Binding-site contacts:
Ligand atom C18 contacts residue TYR20 of chain 1.A at 3.7 Å (hydrophobic).
Ligand atom O29 contacts residue SER288 of chain 1.A at 2.6 Å (h-bond).
Ligand atom C22 contacts residue PHE263 of chain 1.A at 3.4 Å (hydrophobic).
Ligand atom C6 contacts residue ARG101 of chain 1.A at 3.7 Å.
Ligand atom C2 contacts residue ARG101 of chain 1.A at 3.7 Å.
Ligand atom N27 contacts residue TYR258 of chain 1.A at 3.4 Å.
Ligand atom C5 contacts residue ALA242 of chain 1.A at 3.5 Å (hydrophobic).
Ligand atom O29 contacts residue TYR258 of chain 1.A at 3.9 Å.
Ligand atom O33 contacts residue ALA242 of chain 1.A at 3.4 Å.
Ligand atom C18 contacts residue SER288 of chain 1.A at 3.8 Å.
Ligand atom C14 contacts residue TYR20 of chain 1.A at 3.6 Å (hydrophobic).
Ligand atom O29 contacts residue PHE263 of chain 1.A at 3.4 Å.
Ligand atom C3 contacts residue ALA242 of chain 1.A at 3.7 Å (hydrophobic).
Ligand atom C3 contacts residue GLY50 of chain 1.A at 3.8 Å.
Ligand atom C4 contacts residue ARG101 of chain 1.A at 3.6 Å.
Ligand atom C4 contacts residue ALA242 of chain 1.A at 3.9 Å (hydrophobic).
Ligand atom C16 contacts residue SER288 of chain 1.A at 3.6 Å.
Ligand atom C1 contacts residue ARG101 of chain 1.A at 3.5 Å.
Ligand atom O28 contacts residue SER49 of chain 1.A at 3.6 Å.
Ligand atom S35 contacts residue SER241 of chain 1.A at 3.9 Å.
Ligand atom O34 contacts residue SER288 of chain 1.A at 3.9 Å.
Ligand atom O28 contacts residue GLY289 of chain 1.A at 3.1 Å.
Ligand atom O28 contacts residue GLY50 of chain 1.A at 3.2 Å (h-bond).
Ligand atom C7 contacts residue GLY289 of chain 1.A at 3.9 Å.
Ligand atom C10 contacts residue TYR258 of chain 1.A at 3.4 Å (hydrophobic).
Ligand atom C12 contacts residue ARG101 of chain 1.A at 3.6 Å.
Ligand atom C22 contacts residue TYR258 of chain 1.A at 3.5 Å (hydrophobic).
Ligand atom C3 contacts residue ARG101 of chain 1.A at 3.6 Å.
Ligand atom C16 contacts residue TYR20 of chain 1.A at 3.6 Å (hydrophobic).
Ligand atom C20 contacts residue TYR258 of chain 1.A at 3.6 Å (hydrophobic).
Ligand atom C7 contacts residue ALA242 of chain 1.A at 3.9 Å (hydrophobic).
Ligand atom C23 contacts residue TYR258 of chain 1.A at 3.5 Å (hydrophobic).
Ligand atom C2 contacts residue GLY195 of chain 1.A at 3.9 Å.
Ligand atom C6 contacts residue ALA242 of chain 1.A at 3.6 Å (hydrophobic).
Ligand atom O30 contacts residue TYR20 of chain 1.A at 3.5 Å.
Ligand atom C14 contacts residue ASN68 of chain 1.A at 3.6 Å.
Ligand atom O33 contacts residue SER241 of chain 1.A at 2.7 Å (h-bond).
Ligand atom C8 contacts residue SER288 of chain 1.A at 3.6 Å.
Ligand atom O31 contacts residue TYR258 of chain 1.A at 3.5 Å.
Ligand atom S35 contacts residue ALA242 of chain 1.A at 3.5 Å.

A protein and the small-molecule ligand that binds it are described below.
Small molecule (SMILES): CC(=O)N1CCC[C@H]1C(=O)N[C@@H]1COC(=O)c2ccccc2C[S@](=O)C[C@H](C(=O)N(C)C)NC1=O

Sequence of chain 1.A:
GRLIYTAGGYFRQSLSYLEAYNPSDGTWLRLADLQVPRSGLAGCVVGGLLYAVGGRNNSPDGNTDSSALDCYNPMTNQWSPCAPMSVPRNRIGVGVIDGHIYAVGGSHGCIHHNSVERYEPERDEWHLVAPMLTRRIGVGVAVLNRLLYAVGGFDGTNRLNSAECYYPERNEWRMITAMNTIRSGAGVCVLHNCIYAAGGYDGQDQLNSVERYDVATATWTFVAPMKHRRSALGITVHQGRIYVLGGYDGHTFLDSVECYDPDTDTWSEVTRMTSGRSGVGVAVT